The small molecule below binds the protein below.
Small molecule (SMILES): CO[C@]1(C(=O)O)C[C@H](O)[C@@H](NC(C)=O)[C@H]([C@H](O)[C@H](O)CO)O1

Binding-site contacts:
Ligand atom O1A contacts residue ASN137 of chain 1.E at 2.9 Å (h-bond).
Ligand atom O1A contacts residue SER136 of chain 1.E at 3.8 Å.
Ligand atom O10 contacts residue LEU194 of chain 1.E at 3.1 Å.
Ligand atom C11 contacts residue TRP153 of chain 1.E at 3.9 Å (hydrophobic).
Ligand atom C8 contacts residue LEU226 of chain 1.E at 4.3 Å (hydrophobic).
Ligand atom C10 contacts residue ARG135 of chain 1.E at 4.0 Å.
Ligand atom N5 contacts residue TRP153 of chain 1.E at 4.0 Å.
Ligand atom C10 contacts residue TRP153 of chain 1.E at 4.0 Å (hydrophobic).
Ligand atom C9 contacts residue HIS183 of chain 1.E at 3.6 Å.
Ligand atom C5 contacts residue ARG135 of chain 1.E at 3.8 Å.
Ligand atom O8 contacts residue TRP153 of chain 1.E at 3.4 Å.
Ligand atom C9 contacts residue TRP153 of chain 1.E at 4.1 Å (hydrophobic).
Ligand atom O1B contacts residue LEU226 of chain 1.E at 4.0 Å.
Ligand atom C9 contacts residue LEU194 of chain 1.E at 3.8 Å (hydrophobic).
Ligand atom O1B contacts residue ASN137 of chain 1.E at 3.8 Å.
Ligand atom O9 contacts residue LEU226 of chain 1.E at 4.3 Å.
Ligand atom C8 contacts residue TYR98 of chain 1.E at 3.8 Å (hydrophobic).
Ligand atom C9 contacts residue GLU190 of chain 1.E at 3.3 Å.
Ligand atom O8 contacts residue TYR98 of chain 1.E at 2.8 Å (h-bond).
Ligand atom C10 contacts residue LEU194 of chain 1.E at 4.3 Å (hydrophobic).
Ligand atom O9 contacts residue TYR98 of chain 1.E at 2.7 Å (h-bond).
Ligand atom C4 contacts residue ARG135 of chain 1.E at 3.4 Å.
Ligand atom C11 contacts residue THR155 of chain 1.E at 3.9 Å.
Ligand atom O9 contacts residue SER228 of chain 1.E at 2.9 Å (h-bond).
Ligand atom C9 contacts residue TYR98 of chain 1.E at 3.6 Å (hydrophobic).
Ligand atom C1 contacts residue ASN137 of chain 1.E at 3.7 Å.
Ligand atom C11 contacts residue ARG135 of chain 1.E at 4.0 Å.
Ligand atom C9 contacts residue SER228 of chain 1.E at 4.2 Å.
Ligand atom O9 contacts residue GLU190 of chain 1.E at 2.8 Å (salt-bridge).
Ligand atom O1B contacts residue SER136 of chain 1.E at 2.9 Å (h-bond).
Ligand atom O9 contacts residue HIS183 of chain 1.E at 3.1 Å (h-bond).
Ligand atom C1 contacts residue SER136 of chain 1.E at 3.7 Å.
Ligand atom C11 contacts residue GLY134 of chain 1.E at 3.7 Å.
Ligand atom C7 contacts residue TRP153 of chain 1.E at 3.7 Å (hydrophobic).
Ligand atom C6 contacts residue TRP153 of chain 1.E at 4.1 Å (hydrophobic).
Ligand atom C8 contacts residue TRP153 of chain 1.E at 3.9 Å (hydrophobic).
Ligand atom O8 contacts residue LEU226 of chain 1.E at 3.6 Å.
Ligand atom O4 contacts residue ARG135 of chain 1.E at 3.6 Å.
Ligand atom O7 contacts residue LEU194 of chain 1.E at 3.8 Å.
Ligand atom N5 contacts residue ARG135 of chain 1.E at 3.0 Å (salt-bridge).

Sequence of chain 1.E:
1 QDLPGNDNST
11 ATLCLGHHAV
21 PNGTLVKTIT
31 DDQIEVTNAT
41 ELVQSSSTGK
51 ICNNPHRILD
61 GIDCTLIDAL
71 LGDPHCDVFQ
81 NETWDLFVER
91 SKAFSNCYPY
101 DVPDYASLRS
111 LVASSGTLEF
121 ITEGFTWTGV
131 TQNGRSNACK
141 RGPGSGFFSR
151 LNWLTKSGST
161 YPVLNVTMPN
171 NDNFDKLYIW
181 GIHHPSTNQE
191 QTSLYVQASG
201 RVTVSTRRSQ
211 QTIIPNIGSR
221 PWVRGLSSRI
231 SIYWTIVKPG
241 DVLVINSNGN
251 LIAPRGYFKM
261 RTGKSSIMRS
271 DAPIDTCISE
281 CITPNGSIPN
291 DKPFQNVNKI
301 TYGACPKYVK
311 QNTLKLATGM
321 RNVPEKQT